Binding-site contacts:
Ligand atom O6 contacts residue PHE56 of chain 1.C at 3.3 Å.
Ligand atom O2 contacts residue PRO200 of chain 1.A at 4.1 Å.
Ligand atom O6 contacts residue GLU108 of chain 1.A at 4.2 Å.
Ligand atom C8 contacts residue GLN205 of chain 1.A at 3.9 Å.
Ligand atom C4 contacts residue ASN58 of chain 1.C at 4.3 Å.
Ligand atom C4 contacts residue GLU108 of chain 1.A at 3.7 Å.
Ligand atom C3 contacts residue GLU108 of chain 1.A at 4.0 Å.
Ligand atom O3 contacts residue GLU108 of chain 1.A at 3.1 Å (salt-bridge).
Ligand atom C8 contacts residue PHE56 of chain 1.C at 4.0 Å (hydrophobic).
Ligand atom C3 contacts residue ASN58 of chain 1.C at 3.8 Å.
Ligand atom O5 contacts residue ARG32 of chain 1.C at 3.9 Å.
Ligand atom C6 contacts residue ARG32 of chain 1.C at 3.4 Å.
Ligand atom N2 contacts residue ASN58 of chain 1.C at 2.9 Å (h-bond).
Ligand atom O6 contacts residue THR204 of chain 1.A at 3.9 Å.
Ligand atom O5 contacts residue ASN58 of chain 1.C at 2.4 Å (h-bond).
Ligand atom C2 contacts residue ASN58 of chain 1.C at 2.5 Å.
Ligand atom C5 contacts residue ASN58 of chain 1.C at 3.7 Å.
Ligand atom C7 contacts residue ASN58 of chain 1.C at 3.6 Å.
Ligand atom O4 contacts residue GLU108 of chain 1.A at 3.2 Å (salt-bridge).
Ligand atom C6 contacts residue PHE56 of chain 1.C at 3.8 Å (hydrophobic).
Ligand atom C1 contacts residue ASN58 of chain 1.C at 1.4 Å.
Ligand atom C8 contacts residue ASN58 of chain 1.C at 2.9 Å.
Ligand atom O6 contacts residue LEU201 of chain 1.A at 4.5 Å.
Ligand atom O2 contacts residue GLU108 of chain 1.A at 3.9 Å.
Ligand atom O6 contacts residue ARG32 of chain 1.C at 4.0 Å.

Sequence of chain 1.C:
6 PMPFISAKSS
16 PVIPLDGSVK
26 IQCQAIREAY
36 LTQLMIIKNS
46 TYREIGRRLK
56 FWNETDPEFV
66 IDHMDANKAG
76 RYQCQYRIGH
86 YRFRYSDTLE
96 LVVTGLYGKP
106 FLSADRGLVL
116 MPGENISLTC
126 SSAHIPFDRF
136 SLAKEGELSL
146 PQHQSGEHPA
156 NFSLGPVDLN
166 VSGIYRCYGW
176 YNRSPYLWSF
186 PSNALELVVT

A small-molecule ligand and the protein it binds are described below.
Small molecule (SMILES): CC(=O)N[C@H]1[C@H](O[C@H]2[C@H](O)[C@@H](NC(C)=O)CO[C@@H]2CO)O[C@H](CO)[C@@H](O[C@H]2O[C@H](CO[C@@H]3O[C@H](CO)[C@@H](O)[C@H](O)[C@@H]3O)[C@@H](O)[C@H](O[C@H]3O[C@H](CO)[C@@H](O)[C@H](O)[C@@H]3O)[C@@H]2O)[C@@H]1O

Sequence of chain 1.A:
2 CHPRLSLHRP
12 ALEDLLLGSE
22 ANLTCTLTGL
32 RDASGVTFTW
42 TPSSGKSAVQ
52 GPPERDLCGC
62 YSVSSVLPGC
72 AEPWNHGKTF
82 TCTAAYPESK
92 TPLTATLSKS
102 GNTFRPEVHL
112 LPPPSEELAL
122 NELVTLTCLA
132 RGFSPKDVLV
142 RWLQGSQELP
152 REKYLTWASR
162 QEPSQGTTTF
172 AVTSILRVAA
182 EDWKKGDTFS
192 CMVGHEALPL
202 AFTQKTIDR